This small molecule binds to this protein.
Small molecule (SMILES): CC(=O)N[C@H]1[C@H](O[C@H]2[C@H](O)[C@@H](NC(C)=O)CO[C@@H]2CO[C@@H]2O[C@@H](C)[C@@H](O)[C@@H](O)[C@@H]2O)O[C@H](CO)[C@@H](O)[C@@H]1O

Sequence of chain 1.A:
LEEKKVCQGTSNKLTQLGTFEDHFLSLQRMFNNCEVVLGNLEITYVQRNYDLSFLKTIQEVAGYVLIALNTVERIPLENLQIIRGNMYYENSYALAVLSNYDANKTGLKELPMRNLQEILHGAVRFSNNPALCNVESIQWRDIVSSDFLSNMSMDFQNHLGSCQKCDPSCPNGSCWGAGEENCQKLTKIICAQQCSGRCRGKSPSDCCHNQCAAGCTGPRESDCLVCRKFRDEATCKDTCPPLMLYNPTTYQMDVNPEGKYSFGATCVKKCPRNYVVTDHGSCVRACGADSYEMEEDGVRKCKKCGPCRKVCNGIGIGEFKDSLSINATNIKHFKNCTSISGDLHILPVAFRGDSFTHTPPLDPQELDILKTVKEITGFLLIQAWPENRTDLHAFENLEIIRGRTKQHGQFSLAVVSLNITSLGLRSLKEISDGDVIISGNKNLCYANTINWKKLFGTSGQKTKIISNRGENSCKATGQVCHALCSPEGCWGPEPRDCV

Binding-site contacts:
Ligand atom C3 contacts residue ASN33 of chain 1.A at 4.2 Å.
Ligand atom C1 contacts residue ASN32 of chain 1.A at 1.4 Å.
Ligand atom O5 contacts residue ASN33 of chain 1.A at 4.2 Å.
Ligand atom C2 contacts residue ASN32 of chain 1.A at 2.4 Å.
Ligand atom O7 contacts residue GLN28 of chain 1.A at 3.5 Å.
Ligand atom C3 contacts residue ASN32 of chain 1.A at 3.7 Å.
Ligand atom C8 contacts residue ASN32 of chain 1.A at 3.5 Å.
Ligand atom C5 contacts residue ASN33 of chain 1.A at 3.4 Å.
Ligand atom C5 contacts residue ASN32 of chain 1.A at 3.7 Å.
Ligand atom C5 contacts residue ASN33 of chain 1.A at 3.5 Å.
Ligand atom N2 contacts residue ASN32 of chain 1.A at 2.8 Å (h-bond).
Ligand atom O6 contacts residue ASN33 of chain 1.A at 4.3 Å.
Ligand atom C7 contacts residue ASN32 of chain 1.A at 2.8 Å.
Ligand atom O5 contacts residue ASN32 of chain 1.A at 2.4 Å (h-bond).
Ligand atom O5 contacts residue ASN33 of chain 1.A at 2.7 Å (h-bond).
Ligand atom O7 contacts residue ASN32 of chain 1.A at 3.0 Å (h-bond).
Ligand atom O4 contacts residue LYS5 of chain 1.A at 3.8 Å.
Ligand atom C4 contacts residue ASN32 of chain 1.A at 4.2 Å.
Ligand atom C4 contacts residue ASN33 of chain 1.A at 3.9 Å.
Ligand atom C6 contacts residue ASN33 of chain 1.A at 3.6 Å.
Ligand atom C4 contacts residue LYS5 of chain 1.A at 4.4 Å.
Ligand atom C6 contacts residue ASN33 of chain 1.A at 3.0 Å.
Ligand atom C1 contacts residue ASN33 of chain 1.A at 3.9 Å.
Ligand atom C6 contacts residue LYS5 of chain 1.A at 3.8 Å.